This protein binds this small molecule.
Small molecule (SMILES): C[C@H](N)C(=O)N[C@@H](CCCNC(N)=[NH2+])C(=O)N1CCC[C@H]1C(=O)N[C@@H](CO)C(=O)N[C@@H](COP(=O)(O)O)C(=O)N[C@@H](Cc1c[nH]c2ccccc12)C(=O)N[C@@H](C)C(=O)N[C@@H](C)C(=O)N[C@H](C=O)CCC(=O)O

Sequence of chain 1.A:
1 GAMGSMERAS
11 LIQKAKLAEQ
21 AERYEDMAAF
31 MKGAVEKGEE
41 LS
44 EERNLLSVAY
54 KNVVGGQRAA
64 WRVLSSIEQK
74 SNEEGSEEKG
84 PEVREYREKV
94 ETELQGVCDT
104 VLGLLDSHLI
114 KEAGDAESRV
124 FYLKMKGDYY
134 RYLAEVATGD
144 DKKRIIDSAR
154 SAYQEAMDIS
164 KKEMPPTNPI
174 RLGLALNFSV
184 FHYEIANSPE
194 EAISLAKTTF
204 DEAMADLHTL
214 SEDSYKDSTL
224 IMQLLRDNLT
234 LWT

Binding-site contacts:
Ligand atom NH2 contacts residue ARG65 of chain 1.A at 3.7 Å.
Ligand atom CD contacts residue ARG65 of chain 1.A at 3.6 Å.
Ligand atom N contacts residue LEU179 of chain 1.A at 3.6 Å.
Ligand atom C contacts residue ASN55 of chain 1.A at 3.5 Å.
Ligand atom N contacts residue ASN231 of chain 1.A at 2.8 Å (h-bond).
Ligand atom O contacts residue LYS127 of chain 1.A at 3.0 Å (salt-bridge).
Ligand atom OE2 contacts residue ASN55 of chain 1.A at 3.6 Å.
Ligand atom O contacts residue LEU234 of chain 1.A at 3.7 Å.
Ligand atom O3P contacts residue LYS54 of chain 1.A at 3.2 Å.
Ligand atom CD contacts residue ASN55 of chain 1.A at 3.7 Å.
Ligand atom O contacts residue LEU179 of chain 1.A at 3.7 Å.
Ligand atom CA contacts residue ASN231 of chain 1.A at 3.5 Å.
Ligand atom O contacts residue ASN231 of chain 1.A at 2.9 Å (h-bond).
Ligand atom O2P contacts residue ARG61 of chain 1.A at 2.8 Å (salt-bridge).
Ligand atom CZ contacts residue ARG65 of chain 1.A at 3.6 Å.
Ligand atom O2P contacts residue LYS54 of chain 1.A at 2.7 Å (salt-bridge).
Ligand atom CE3 contacts residue GLY176 of chain 1.A at 3.7 Å.
Ligand atom O contacts residue ASN180 of chain 1.A at 2.7 Å (h-bond).
Ligand atom CB contacts residue ASN231 of chain 1.A at 3.5 Å.
Ligand atom CG contacts residue ASN55 of chain 1.A at 2.9 Å.
Ligand atom C contacts residue ASN180 of chain 1.A at 3.6 Å.
Ligand atom CB contacts residue ASN180 of chain 1.A at 3.4 Å.
Ligand atom CA contacts residue ASN180 of chain 1.A at 3.4 Å.
Ligand atom CD contacts residue GLU187 of chain 1.A at 3.7 Å.
Ligand atom C contacts residue LEU179 of chain 1.A at 3.6 Å (hydrophobic).
Ligand atom CB contacts residue TRP235 of chain 1.A at 3.7 Å (hydrophobic).
Ligand atom O1P contacts residue ARG134 of chain 1.A at 2.8 Å (salt-bridge).
Ligand atom O contacts residue VAL183 of chain 1.A at 3.4 Å.
Ligand atom C contacts residue ASN231 of chain 1.A at 3.6 Å.
Ligand atom O3P contacts residue ARG134 of chain 1.A at 2.8 Å (salt-bridge).
Ligand atom CB contacts residue LEU179 of chain 1.A at 3.6 Å (hydrophobic).
Ligand atom O3P contacts residue TYR135 of chain 1.A at 2.6 Å (h-bond).
Ligand atom CB contacts residue ASN231 of chain 1.A at 3.7 Å.
Ligand atom P contacts residue ARG61 of chain 1.A at 3.7 Å.
Ligand atom O contacts residue LYS54 of chain 1.A at 3.4 Å.
Ligand atom NE contacts residue ARG65 of chain 1.A at 3.5 Å.
Ligand atom N contacts residue ASN180 of chain 1.A at 2.8 Å (h-bond).
Ligand atom O1P contacts residue ARG61 of chain 1.A at 3.0 Å (salt-bridge).
Ligand atom O contacts residue LYS54 of chain 1.A at 3.1 Å (salt-bridge).
Ligand atom OE2 contacts residue TYR24 of chain 1.A at 3.5 Å (h-bond).